Binding-site contacts:
Ligand atom N2 contacts residue ALA477 of chain 2.B at 3.5 Å.
Ligand atom N1 contacts residue LYS479 of chain 2.B at 3.6 Å.
Ligand atom N1 contacts residue VAL500 of chain 2.B at 3.9 Å.
Ligand atom C1 contacts residue CYS64 of chain 2.B at 4.0 Å (hydrophobic).
Ligand atom C2 contacts residue CYS64 of chain 2.B at 3.0 Å (hydrophobic).
Ligand atom C2 contacts residue LYS479 of chain 2.B at 3.6 Å.
Ligand atom O3 contacts residue LEU482 of chain 2.B at 3.5 Å.
Ligand atom FE contacts residue NI1 of chain 2.I at 2.6 Å.
Ligand atom FE contacts residue OXY1 of chain 2.L at 3.3 Å.
Ligand atom N1 contacts residue PRO501 of chain 2.B at 3.6 Å.
Ligand atom FE contacts residue CYS549 of chain 2.B at 2.3 Å.
Ligand atom C3 contacts residue HIS68 of chain 2.B at 3.4 Å.
Ligand atom N2 contacts residue CYS64 of chain 2.B at 3.5 Å.
Ligand atom O3 contacts residue VAL500 of chain 2.B at 3.4 Å.
Ligand atom C1 contacts residue NI1 of chain 2.I at 3.6 Å.
Ligand atom C3 contacts residue VAL500 of chain 2.B at 3.5 Å (hydrophobic).
Ligand atom C3 contacts residue CYS549 of chain 2.B at 3.1 Å (hydrophobic).
Ligand atom C1 contacts residue PRO501 of chain 2.B at 3.7 Å (hydrophobic).
Ligand atom O3 contacts residue PRO501 of chain 2.B at 3.4 Å.
Ligand atom N1 contacts residue CYS546 of chain 2.B at 3.8 Å.
Ligand atom N2 contacts residue LYS479 of chain 2.B at 2.9 Å (salt-bridge).
Ligand atom O3 contacts residue CYS549 of chain 2.B at 4.0 Å.
Ligand atom O3 contacts residue ALA477 of chain 2.B at 3.9 Å.
Ligand atom C2 contacts residue OXY1 of chain 2.L at 3.6 Å.
Ligand atom C2 contacts residue NI1 of chain 2.I at 3.8 Å.
Ligand atom C1 contacts residue OXY1 of chain 2.L at 4.0 Å.
Ligand atom N1 contacts residue SER502 of chain 2.B at 2.8 Å (h-bond).
Ligand atom O3 contacts residue THR67 of chain 2.B at 3.7 Å.
Ligand atom C1 contacts residue CYS546 of chain 2.B at 3.8 Å (hydrophobic).
Ligand atom C1 contacts residue VAL500 of chain 2.B at 3.7 Å (hydrophobic).
Ligand atom FE contacts residue CYS64 of chain 2.B at 2.2 Å.
Ligand atom N2 contacts residue PRO478 of chain 2.B at 3.3 Å.
Ligand atom O3 contacts residue HIS68 of chain 2.B at 3.5 Å (h-bond).
Ligand atom N1 contacts residue CYS549 of chain 2.B at 3.4 Å.
Ligand atom C3 contacts residue PRO501 of chain 2.B at 3.9 Å (hydrophobic).
Ligand atom C1 contacts residue SER502 of chain 2.B at 3.8 Å.
Ligand atom C3 contacts residue CYS64 of chain 2.B at 3.1 Å (hydrophobic).
Ligand atom C1 contacts residue CYS549 of chain 2.B at 3.0 Å (hydrophobic).
Ligand atom C3 contacts residue THR67 of chain 2.B at 3.7 Å.
Ligand atom C1 contacts residue LYS479 of chain 2.B at 3.8 Å.

Sequence of chain 2.B:
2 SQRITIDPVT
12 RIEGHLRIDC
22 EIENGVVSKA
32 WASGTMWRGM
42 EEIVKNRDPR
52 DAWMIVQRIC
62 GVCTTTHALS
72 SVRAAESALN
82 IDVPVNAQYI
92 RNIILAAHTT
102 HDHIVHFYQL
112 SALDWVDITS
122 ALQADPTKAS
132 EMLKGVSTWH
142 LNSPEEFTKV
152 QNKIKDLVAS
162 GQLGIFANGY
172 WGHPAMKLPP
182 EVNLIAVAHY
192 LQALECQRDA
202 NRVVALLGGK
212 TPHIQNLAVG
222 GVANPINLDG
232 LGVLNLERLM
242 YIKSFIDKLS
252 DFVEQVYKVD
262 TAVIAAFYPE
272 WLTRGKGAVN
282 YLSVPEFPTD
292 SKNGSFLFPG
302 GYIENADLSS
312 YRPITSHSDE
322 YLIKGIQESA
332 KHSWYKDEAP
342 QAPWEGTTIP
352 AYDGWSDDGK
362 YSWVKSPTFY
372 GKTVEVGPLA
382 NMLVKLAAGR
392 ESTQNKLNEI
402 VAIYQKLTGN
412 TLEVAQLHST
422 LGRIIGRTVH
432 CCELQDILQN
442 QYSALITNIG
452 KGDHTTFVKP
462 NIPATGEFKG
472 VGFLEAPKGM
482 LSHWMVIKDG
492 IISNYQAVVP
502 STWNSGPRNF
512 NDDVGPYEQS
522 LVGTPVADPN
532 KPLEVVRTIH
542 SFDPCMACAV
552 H

This protein binds this small molecule.
Small molecule (SMILES): N#C[Fe](=C=O)C#N